Sequence of chain 2.A:
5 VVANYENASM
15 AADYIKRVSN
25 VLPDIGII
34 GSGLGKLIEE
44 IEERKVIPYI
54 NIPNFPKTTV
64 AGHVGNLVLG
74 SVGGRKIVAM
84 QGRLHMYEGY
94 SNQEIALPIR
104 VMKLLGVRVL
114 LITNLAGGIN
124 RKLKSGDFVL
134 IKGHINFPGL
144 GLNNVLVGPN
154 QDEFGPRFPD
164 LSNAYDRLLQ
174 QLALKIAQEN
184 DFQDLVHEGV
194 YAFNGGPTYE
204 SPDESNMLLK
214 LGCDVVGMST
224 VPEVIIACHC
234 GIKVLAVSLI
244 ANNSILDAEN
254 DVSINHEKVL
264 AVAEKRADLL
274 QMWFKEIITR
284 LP

This protein binds this small molecule.
Small molecule (SMILES): Oc1nc2ccccc2s1

Binding-site contacts:
Ligand atom N contacts residue VAL219 of chain 2.A at 3.7 Å.
Ligand atom C5 contacts residue ALA119 of chain 2.A at 3.8 Å (hydrophobic).
Ligand atom O contacts residue ASN197 of chain 2.A at 3.0 Å (h-bond).
Ligand atom C contacts residue GLY220 of chain 2.A at 3.8 Å.
Ligand atom C3 contacts residue ALA244 of chain 2.A at 4.0 Å (hydrophobic).
Ligand atom C contacts residue VAL219 of chain 2.A at 3.6 Å (hydrophobic).
Ligand atom C1 contacts residue GLU203 of chain 2.A at 3.7 Å.
Ligand atom C3 contacts residue GLY120 of chain 2.A at 3.5 Å.
Ligand atom N contacts residue GLU203 of chain 2.A at 2.5 Å (salt-bridge).
Ligand atom S contacts residue MET221 of chain 2.A at 3.9 Å.
Ligand atom C4 contacts residue VAL262 of chain 2.A at 3.8 Å (hydrophobic).
Ligand atom S contacts residue VAL219 of chain 2.A at 4.0 Å.
Ligand atom S contacts residue GLY220 of chain 2.A at 3.6 Å.
Ligand atom O contacts residue GLU203 of chain 2.A at 3.7 Å.
Ligand atom C4 contacts residue GLY120 of chain 2.A at 3.8 Å.
Ligand atom S contacts residue DMS1 of chain 2.E at 3.8 Å.
Ligand atom C3 contacts residue ASN245 of chain 2.A at 3.7 Å.
Ligand atom C2 contacts residue TYR202 of chain 2.A at 4.0 Å (hydrophobic).
Ligand atom C2 contacts residue GLY120 of chain 2.A at 3.4 Å.
Ligand atom C1 contacts residue TYR202 of chain 2.A at 3.7 Å (hydrophobic).
Ligand atom C6 contacts residue TYR202 of chain 2.A at 4.0 Å (hydrophobic).
Ligand atom C6 contacts residue LEU118 of chain 2.A at 4.0 Å (hydrophobic).
Ligand atom C5 contacts residue GLY120 of chain 2.A at 4.0 Å.
Ligand atom C1 contacts residue GLY120 of chain 2.A at 3.5 Å.
Ligand atom C4 contacts residue ALA119 of chain 2.A at 3.6 Å (hydrophobic).
Ligand atom O contacts residue MET221 of chain 2.A at 3.4 Å.
Ligand atom C contacts residue GLU203 of chain 2.A at 3.6 Å.
Ligand atom C4 contacts residue ALA244 of chain 2.A at 3.9 Å (hydrophobic).
Ligand atom O contacts residue GLY220 of chain 2.A at 3.6 Å.
Ligand atom C2 contacts residue ALA119 of chain 2.A at 3.9 Å (hydrophobic).
Ligand atom C contacts residue MET221 of chain 2.A at 3.8 Å (hydrophobic).
Ligand atom N contacts residue TYR202 of chain 2.A at 3.8 Å.
Ligand atom O contacts residue VAL219 of chain 2.A at 4.0 Å.
Ligand atom C5 contacts residue LEU118 of chain 2.A at 3.7 Å (hydrophobic).
Ligand atom C1 contacts residue VAL219 of chain 2.A at 3.9 Å (hydrophobic).
Ligand atom C5 contacts residue DMS1 of chain 2.E at 3.8 Å.
Ligand atom C6 contacts residue GLY120 of chain 2.A at 4.0 Å.
Ligand atom C2 contacts residue ASN245 of chain 2.A at 3.8 Å.
Ligand atom C3 contacts residue ALA119 of chain 2.A at 3.7 Å (hydrophobic).
Ligand atom C6 contacts residue VAL219 of chain 2.A at 4.1 Å (hydrophobic).